The protein below binds the small molecule below.
Small molecule (SMILES): Cc1nc(-c2cn3c(n2)-c2ccc(-c4cnn(C(C)(C)C(N)=O)c4)cc2OCC3)n(C(C)C)n1

Sequence of chain 1.A:
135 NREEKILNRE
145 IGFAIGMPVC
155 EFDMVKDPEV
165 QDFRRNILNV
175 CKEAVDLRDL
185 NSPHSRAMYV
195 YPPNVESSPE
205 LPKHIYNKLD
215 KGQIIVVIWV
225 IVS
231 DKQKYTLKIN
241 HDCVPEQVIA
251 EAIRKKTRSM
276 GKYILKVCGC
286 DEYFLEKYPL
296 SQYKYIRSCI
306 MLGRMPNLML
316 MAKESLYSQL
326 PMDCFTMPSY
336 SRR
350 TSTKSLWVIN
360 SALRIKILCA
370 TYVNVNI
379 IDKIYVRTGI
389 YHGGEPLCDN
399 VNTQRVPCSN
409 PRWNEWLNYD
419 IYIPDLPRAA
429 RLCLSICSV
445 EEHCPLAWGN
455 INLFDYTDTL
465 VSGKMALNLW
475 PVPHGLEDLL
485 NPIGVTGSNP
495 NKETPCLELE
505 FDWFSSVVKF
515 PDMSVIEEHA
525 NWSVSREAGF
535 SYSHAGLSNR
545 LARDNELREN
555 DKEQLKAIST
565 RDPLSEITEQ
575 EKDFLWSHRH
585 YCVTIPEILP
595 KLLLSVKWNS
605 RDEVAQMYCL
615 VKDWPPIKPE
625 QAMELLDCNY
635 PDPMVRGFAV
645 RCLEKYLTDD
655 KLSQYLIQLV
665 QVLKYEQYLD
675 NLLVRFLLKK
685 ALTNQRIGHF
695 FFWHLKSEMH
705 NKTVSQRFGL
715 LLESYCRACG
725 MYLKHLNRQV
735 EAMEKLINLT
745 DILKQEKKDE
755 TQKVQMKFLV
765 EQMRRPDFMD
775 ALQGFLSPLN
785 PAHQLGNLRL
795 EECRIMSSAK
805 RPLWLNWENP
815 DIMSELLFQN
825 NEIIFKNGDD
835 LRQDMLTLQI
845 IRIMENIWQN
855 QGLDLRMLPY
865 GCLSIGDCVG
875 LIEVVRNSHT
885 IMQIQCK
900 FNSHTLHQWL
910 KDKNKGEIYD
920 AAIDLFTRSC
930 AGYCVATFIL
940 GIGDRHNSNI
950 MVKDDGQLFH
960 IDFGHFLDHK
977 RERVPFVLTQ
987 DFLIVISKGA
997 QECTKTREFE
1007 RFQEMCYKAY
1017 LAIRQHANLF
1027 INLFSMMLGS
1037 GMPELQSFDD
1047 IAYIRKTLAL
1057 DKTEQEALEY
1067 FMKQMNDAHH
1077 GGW

Binding-site contacts:
Ligand atom C19 contacts residue ILE876 of chain 1.A at 3.4 Å (hydrophobic).
Ligand atom C29 contacts residue LYS830 of chain 1.A at 3.8 Å.
Ligand atom C8 contacts residue TRP808 of chain 1.A at 3.9 Å (hydrophobic).
Ligand atom C13 contacts residue VAL878 of chain 1.A at 3.7 Å (hydrophobic).
Ligand atom N1 contacts residue HIS883 of chain 1.A at 3.2 Å.
Ligand atom C2 contacts residue SER882 of chain 1.A at 3.9 Å.
Ligand atom C10 contacts residue TRP808 of chain 1.A at 3.8 Å (hydrophobic).
Ligand atom N18 contacts residue ILE960 of chain 1.A at 3.7 Å.
Ligand atom C16 contacts residue VAL879 of chain 1.A at 3.7 Å (hydrophobic).
Ligand atom C8 contacts residue SER882 of chain 1.A at 3.8 Å.
Ligand atom C29 contacts residue ASP961 of chain 1.A at 3.5 Å.
Ligand atom C9 contacts residue TRP808 of chain 1.A at 3.7 Å (hydrophobic).
Ligand atom C33 contacts residue SER802 of chain 1.A at 3.5 Å.
Ligand atom O15 contacts residue GLU877 of chain 1.A at 3.8 Å.
Ligand atom C16 contacts residue ILE960 of chain 1.A at 3.9 Å (hydrophobic).
Ligand atom C19 contacts residue TYR864 of chain 1.A at 3.7 Å (hydrophobic).
Ligand atom C2 contacts residue GLN887 of chain 1.A at 3.8 Å.
Ligand atom O15 contacts residue VAL878 of chain 1.A at 3.8 Å.
Ligand atom N27 contacts residue ILE876 of chain 1.A at 3.9 Å.
Ligand atom O3 contacts residue GLN887 of chain 1.A at 3.5 Å (h-bond).
Ligand atom C29 contacts residue ASP838 of chain 1.A at 3.6 Å.
Ligand atom C13 contacts residue SER882 of chain 1.A at 3.7 Å.
Ligand atom N1 contacts residue GLN887 of chain 1.A at 2.8 Å (h-bond).
Ligand atom C34 contacts residue PRO806 of chain 1.A at 3.8 Å (hydrophobic).
Ligand atom C10 contacts residue SER882 of chain 1.A at 3.7 Å.
Ligand atom C25 contacts residue TRP808 of chain 1.A at 3.8 Å (hydrophobic).
Ligand atom C17 contacts residue TYR864 of chain 1.A at 3.7 Å (hydrophobic).
Ligand atom C14 contacts residue VAL879 of chain 1.A at 3.7 Å (hydrophobic).
Ligand atom N18 contacts residue ILE876 of chain 1.A at 3.7 Å.
Ligand atom C19 contacts residue ILE960 of chain 1.A at 3.8 Å (hydrophobic).
Ligand atom N1 contacts residue SER882 of chain 1.A at 2.8 Å (h-bond).
Ligand atom C13 contacts residue VAL879 of chain 1.A at 3.5 Å (hydrophobic).
Ligand atom O15 contacts residue VAL879 of chain 1.A at 2.9 Å (h-bond).
Ligand atom C10 contacts residue VAL879 of chain 1.A at 3.2 Å (hydrophobic).
Ligand atom N7 contacts residue SER882 of chain 1.A at 3.5 Å (h-bond).
Ligand atom C12 contacts residue TRP808 of chain 1.A at 3.9 Å (hydrophobic).
Ligand atom C17 contacts residue GLU877 of chain 1.A at 3.4 Å.
Ligand atom N11 contacts residue SER882 of chain 1.A at 3.4 Å (h-bond).
Ligand atom C5 contacts residue ARG798 of chain 1.A at 3.6 Å.
Ligand atom C16 contacts residue PHE958 of chain 1.A at 3.6 Å (hydrophobic).